Sequence of chain 1.A:
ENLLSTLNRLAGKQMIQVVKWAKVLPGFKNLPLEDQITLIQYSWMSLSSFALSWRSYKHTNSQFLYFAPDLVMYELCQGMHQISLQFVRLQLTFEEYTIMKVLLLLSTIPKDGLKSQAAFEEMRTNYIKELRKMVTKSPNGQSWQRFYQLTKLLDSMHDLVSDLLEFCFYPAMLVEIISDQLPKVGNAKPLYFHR

A small-molecule ligand and the protein it binds are described below.
Small molecule (SMILES): Cc1c(C(=O)Nc2ccc(S(C)(=O)=O)cc2)cn(CCO)c1-c1ccccc1C(F)(F)F

Binding-site contacts:
Ligand atom C19 contacts residue LEU36 of chain 1.A at 3.6 Å (hydrophobic).
Ligand atom C21 contacts residue ALA80 of chain 1.A at 3.5 Å (hydrophobic).
Ligand atom C2 contacts residue ALA80 of chain 1.A at 3.8 Å (hydrophobic).
Ligand atom C5 contacts residue GLN43 of chain 1.A at 3.3 Å.
Ligand atom O3 contacts residue TYR136 of chain 1.A at 3.6 Å.
Ligand atom C6 contacts residue GLN43 of chain 1.A at 3.2 Å.
Ligand atom C4 contacts residue SER77 of chain 1.A at 3.4 Å.
Ligand atom O1 contacts residue ALA40 of chain 1.A at 3.8 Å.
Ligand atom O1 contacts residue GLN43 of chain 1.A at 3.9 Å.
Ligand atom F3 contacts residue LEU81 of chain 1.A at 3.7 Å.
Ligand atom C19 contacts residue PHE96 of chain 1.A at 3.5 Å (hydrophobic).
Ligand atom C3 contacts residue TRP73 of chain 1.A at 3.4 Å (hydrophobic).
Ligand atom C10 contacts residue ALA40 of chain 1.A at 3.7 Å (hydrophobic).
Ligand atom C11 contacts residue ALA40 of chain 1.A at 3.8 Å (hydrophobic).
Ligand atom C6 contacts residue ARG84 of chain 1.A at 3.7 Å.
Ligand atom C8 contacts residue ALA40 of chain 1.A at 3.6 Å (hydrophobic).
Ligand atom C20 contacts residue TRP73 of chain 1.A at 3.7 Å (hydrophobic).
Ligand atom C7 contacts residue ALA40 of chain 1.A at 3.8 Å (hydrophobic).
Ligand atom C22 contacts residue ALA40 of chain 1.A at 3.5 Å (hydrophobic).
Ligand atom C9 contacts residue TRP73 of chain 1.A at 3.6 Å (hydrophobic).
Ligand atom C9 contacts residue ALA40 of chain 1.A at 3.5 Å (hydrophobic).
Ligand atom O3 contacts residue ARG84 of chain 1.A at 3.4 Å (salt-bridge).
Ligand atom C11 contacts residue LEU36 of chain 1.A at 3.7 Å (hydrophobic).
Ligand atom C1 contacts residue ALA80 of chain 1.A at 3.5 Å (hydrophobic).
Ligand atom N1 contacts residue SER77 of chain 1.A at 3.0 Å (h-bond).
Ligand atom C4 contacts residue GLN43 of chain 1.A at 3.8 Å.
Ligand atom C10 contacts residue LEU36 of chain 1.A at 3.8 Å (hydrophobic).
Ligand atom O3 contacts residue ALA80 of chain 1.A at 3.4 Å.
Ligand atom F2 contacts residue MET119 of chain 1.A at 3.6 Å.
Ligand atom F3 contacts residue PHE96 of chain 1.A at 3.2 Å.
Ligand atom C14 contacts residue LEU36 of chain 1.A at 3.6 Å (hydrophobic).
Ligand atom S1 contacts residue ALA80 of chain 1.A at 3.7 Å.
Ligand atom C21 contacts residue LYS140 of chain 1.A at 3.6 Å.
Ligand atom C22 contacts residue TRP73 of chain 1.A at 3.6 Å (hydrophobic).
Ligand atom C13 contacts residue LEU36 of chain 1.A at 3.5 Å (hydrophobic).
Ligand atom C3 contacts residue SER77 of chain 1.A at 3.0 Å.
Ligand atom N1 contacts residue TRP73 of chain 1.A at 3.8 Å.
Ligand atom C9 contacts residue SER77 of chain 1.A at 3.5 Å.
Ligand atom N2 contacts residue ALA40 of chain 1.A at 3.5 Å.
Ligand atom O4 contacts residue TRP73 of chain 1.A at 3.6 Å (h-bond).